A small-molecule ligand and the protein it binds are described below.
Small molecule (SMILES): CC(=O)N[C@H]1[C@H](O[C@H]2[C@H](O)[C@@H](NC(C)=O)CO[C@@H]2CO)O[C@H](CO)[C@@H](O)[C@@H]1O

Sequence of chain 19.G:
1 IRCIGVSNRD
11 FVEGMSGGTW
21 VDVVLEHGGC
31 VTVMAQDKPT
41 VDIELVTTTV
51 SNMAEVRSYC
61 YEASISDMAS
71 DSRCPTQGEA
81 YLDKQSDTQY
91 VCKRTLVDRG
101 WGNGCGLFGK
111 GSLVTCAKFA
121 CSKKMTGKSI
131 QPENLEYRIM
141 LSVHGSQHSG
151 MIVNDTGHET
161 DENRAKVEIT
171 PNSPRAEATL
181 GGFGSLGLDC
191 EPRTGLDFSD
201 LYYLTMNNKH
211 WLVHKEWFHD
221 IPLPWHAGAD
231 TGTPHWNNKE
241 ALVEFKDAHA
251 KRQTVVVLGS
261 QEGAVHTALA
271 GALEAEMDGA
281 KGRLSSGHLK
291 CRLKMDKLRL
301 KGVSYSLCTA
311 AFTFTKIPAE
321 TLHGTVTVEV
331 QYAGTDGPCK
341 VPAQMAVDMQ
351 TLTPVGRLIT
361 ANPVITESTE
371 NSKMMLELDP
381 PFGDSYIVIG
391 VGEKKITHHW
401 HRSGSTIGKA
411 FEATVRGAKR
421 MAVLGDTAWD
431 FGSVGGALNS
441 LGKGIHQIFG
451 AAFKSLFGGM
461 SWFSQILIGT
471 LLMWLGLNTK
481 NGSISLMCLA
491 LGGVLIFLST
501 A

Binding-site contacts:
Ligand atom C7 contacts residue THR156 of chain 19.G at 3.9 Å.
Ligand atom C8 contacts residue THR156 of chain 19.G at 4.0 Å.
Ligand atom O6 contacts residue MET151 of chain 19.G at 3.4 Å.
Ligand atom C7 contacts residue ASN154 of chain 19.G at 3.3 Å.
Ligand atom C1 contacts residue ASN154 of chain 19.G at 3.4 Å.
Ligand atom O7 contacts residue ASN154 of chain 19.G at 2.6 Å (h-bond).
Ligand atom C2 contacts residue THR156 of chain 19.G at 4.2 Å.
Ligand atom N2 contacts residue ASN154 of chain 19.G at 3.8 Å.
Ligand atom O5 contacts residue ASN154 of chain 19.G at 4.0 Å.
Ligand atom C6 contacts residue MET151 of chain 19.G at 4.5 Å (hydrophobic).
Ligand atom N2 contacts residue THR156 of chain 19.G at 3.6 Å (h-bond).
Ligand atom C2 contacts residue ASN154 of chain 19.G at 3.5 Å.
Ligand atom C8 contacts residue ASN154 of chain 19.G at 3.6 Å.
Ligand atom C1 contacts residue THR156 of chain 19.G at 3.6 Å.